Binding-site contacts:
Ligand atom O4 contacts residue ASN80 of chain 45.C at 4.4 Å.
Ligand atom O1B contacts residue SER89 of chain 45.C at 4.4 Å.
Ligand atom C4 contacts residue GLY78 of chain 45.C at 3.5 Å.
Ligand atom C4 contacts residue TYR72 of chain 45.C at 3.5 Å (hydrophobic).
Ligand atom O4 contacts residue GLY78 of chain 45.C at 3.4 Å.
Ligand atom O4 contacts residue THR291 of chain 45.C at 3.9 Å.
Ligand atom O1A contacts residue ARG77 of chain 45.C at 2.9 Å (salt-bridge).
Ligand atom O4 contacts residue ILE79 of chain 45.C at 3.9 Å.
Ligand atom C5 contacts residue TYR72 of chain 45.C at 3.5 Å (hydrophobic).
Ligand atom O4 contacts residue HIS298 of chain 45.C at 3.1 Å (h-bond).
Ligand atom O8 contacts residue TYR72 of chain 45.C at 4.0 Å.
Ligand atom C1 contacts residue ARG77 of chain 45.C at 3.4 Å.
Ligand atom O1B contacts residue TYR72 of chain 45.C at 4.2 Å.
Ligand atom C8 contacts residue ARG77 of chain 45.C at 4.4 Å.
Ligand atom O8 contacts residue ARG77 of chain 45.C at 3.5 Å (salt-bridge).
Ligand atom C10 contacts residue TYR72 of chain 45.C at 4.0 Å (hydrophobic).
Ligand atom C3 contacts residue HIS298 of chain 45.C at 4.0 Å.
Ligand atom C6 contacts residue TYR72 of chain 45.C at 3.7 Å (hydrophobic).
Ligand atom C3 contacts residue ARG77 of chain 45.C at 4.3 Å.
Ligand atom C6 contacts residue ASN93 of chain 45.C at 3.9 Å.
Ligand atom C2 contacts residue GLY78 of chain 45.C at 4.0 Å.
Ligand atom C3 contacts residue GLY78 of chain 45.C at 4.1 Å.
Ligand atom O1A contacts residue GLY78 of chain 45.C at 3.1 Å (h-bond).
Ligand atom C11 contacts residue ASP85 of chain 45.D at 4.0 Å.
Ligand atom C1 contacts residue GLY78 of chain 45.C at 4.0 Å.
Ligand atom O6 contacts residue ASN93 of chain 45.C at 4.3 Å.
Ligand atom C11 contacts residue TYR72 of chain 45.C at 4.2 Å (hydrophobic).
Ligand atom C7 contacts residue TYR72 of chain 45.C at 4.3 Å (hydrophobic).
Ligand atom N5 contacts residue TYR72 of chain 45.C at 2.9 Å (h-bond).
Ligand atom C1 contacts residue TYR72 of chain 45.C at 4.3 Å (hydrophobic).
Ligand atom O1B contacts residue ARG77 of chain 45.C at 3.1 Å (salt-bridge).
Ligand atom C3 contacts residue GLY78 of chain 45.C at 3.8 Å.
Ligand atom O1A contacts residue TYR72 of chain 45.C at 4.0 Å.
Ligand atom O3 contacts residue GLY78 of chain 45.C at 3.5 Å.
Ligand atom C4 contacts residue HIS298 of chain 45.C at 3.9 Å.
Ligand atom O4 contacts residue TYR72 of chain 45.C at 4.0 Å.
Ligand atom O10 contacts residue ASN293 of chain 45.C at 4.5 Å.

Sequence of chain 45.D:
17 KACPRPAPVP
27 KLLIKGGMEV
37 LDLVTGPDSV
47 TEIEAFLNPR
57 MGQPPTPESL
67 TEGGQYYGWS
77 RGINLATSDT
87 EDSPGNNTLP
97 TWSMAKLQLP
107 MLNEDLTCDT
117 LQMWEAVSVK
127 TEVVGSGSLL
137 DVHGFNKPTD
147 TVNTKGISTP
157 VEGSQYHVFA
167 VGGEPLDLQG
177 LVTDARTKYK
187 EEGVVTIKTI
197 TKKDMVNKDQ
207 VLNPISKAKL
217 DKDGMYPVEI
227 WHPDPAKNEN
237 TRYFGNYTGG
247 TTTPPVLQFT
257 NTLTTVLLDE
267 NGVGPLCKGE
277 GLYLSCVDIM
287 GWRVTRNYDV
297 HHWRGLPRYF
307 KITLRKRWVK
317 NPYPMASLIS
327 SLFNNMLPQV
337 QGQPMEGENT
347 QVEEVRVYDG

This small molecule binds to this protein.
Small molecule (SMILES): CC(=O)N[C@@H]1[C@@H](O[C@@H]2O[C@H](CO)[C@H](O)[C@H](O[C@]3(C(=O)O)C[C@H](O)[C@@H](NC(C)=O)[C@H]([C@H](O)[C@H](O)CO)O3)[C@H]2O)[C@H](O)[C@@H](CO[C@]2(C(=O)O)C[C@H](O)[C@@H](NC(C)=O)[C@H]([C@H](O)[C@H](O)CO)O2)O[C@H]1O

Sequence of chain 45.C:
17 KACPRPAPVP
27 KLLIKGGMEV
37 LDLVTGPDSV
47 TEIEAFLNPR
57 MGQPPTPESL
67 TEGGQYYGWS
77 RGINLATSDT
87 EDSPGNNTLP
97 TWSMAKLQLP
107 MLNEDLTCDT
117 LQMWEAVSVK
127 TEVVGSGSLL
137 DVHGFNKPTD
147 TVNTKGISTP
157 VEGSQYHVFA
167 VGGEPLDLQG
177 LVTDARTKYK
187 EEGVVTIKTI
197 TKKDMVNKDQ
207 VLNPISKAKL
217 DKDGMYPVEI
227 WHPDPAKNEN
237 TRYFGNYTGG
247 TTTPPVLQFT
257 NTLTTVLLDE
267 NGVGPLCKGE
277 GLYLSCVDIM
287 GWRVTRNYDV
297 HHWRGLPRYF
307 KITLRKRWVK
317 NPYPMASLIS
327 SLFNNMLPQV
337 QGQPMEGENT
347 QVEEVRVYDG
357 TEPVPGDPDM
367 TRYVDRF